Binding-site contacts:
Ligand atom CE contacts residue ARG35 of chain 6.A at 3.8 Å.
Ligand atom O contacts residue SER231 of chain 6.A at 3.2 Å.
Ligand atom CG2 contacts residue LEU31 of chain 6.A at 3.8 Å (hydrophobic).
Ligand atom CA contacts residue ARG6 of chain 6.A at 3.7 Å.
Ligand atom CD1 contacts residue ILE230 of chain 6.A at 3.5 Å (hydrophobic).
Ligand atom O contacts residue LEU4 of chain 6.A at 3.7 Å.
Ligand atom CA contacts residue ARG35 of chain 6.A at 3.8 Å.
Ligand atom O contacts residue ARG6 of chain 6.A at 3.4 Å (salt-bridge).
Ligand atom CD1 contacts residue LYS28 of chain 6.A at 3.4 Å.
Ligand atom CG contacts residue ILE230 of chain 6.A at 3.6 Å (hydrophobic).
Ligand atom N contacts residue ASP229 of chain 6.A at 2.8 Å (salt-bridge).
Ligand atom N contacts residue ARG34 of chain 6.A at 3.9 Å.
Ligand atom CD2 contacts residue GLU20 of chain 6.A at 3.6 Å.
Ligand atom C contacts residue SER231 of chain 6.A at 3.8 Å.
Ligand atom CB contacts residue VAL39 of chain 6.A at 3.8 Å (hydrophobic).
Ligand atom O contacts residue ARG34 of chain 6.A at 2.8 Å (salt-bridge).
Ligand atom C contacts residue ARG34 of chain 6.A at 3.7 Å.
Ligand atom CB contacts residue ILE230 of chain 6.A at 3.6 Å (hydrophobic).
Ligand atom CE contacts residue VAL36 of chain 6.A at 3.7 Å (hydrophobic).
Ligand atom N contacts residue ARG34 of chain 6.A at 3.7 Å.
Ligand atom CD1 contacts residue LEU27 of chain 6.A at 3.8 Å (hydrophobic).
Ligand atom CB contacts residue ARG35 of chain 6.A at 3.4 Å.
Ligand atom N contacts residue ASP229 of chain 6.A at 3.2 Å (salt-bridge).
Ligand atom CD1 contacts residue LEU31 of chain 6.A at 3.6 Å (hydrophobic).
Ligand atom CA contacts residue ASP229 of chain 6.A at 3.8 Å.
Ligand atom O contacts residue ASN2 of chain 6.A at 3.8 Å.
Ligand atom CD2 contacts residue SER24 of chain 6.A at 3.5 Å.
Ligand atom CG contacts residue ARG35 of chain 6.A at 3.1 Å.
Ligand atom CD1 contacts residue LEU27 of chain 6.A at 3.6 Å (hydrophobic).
Ligand atom NZ contacts residue THR217 of chain 6.A at 3.8 Å.
Ligand atom C contacts residue ASP229 of chain 6.A at 3.8 Å.
Ligand atom CA contacts residue ASP229 of chain 6.A at 3.6 Å.
Ligand atom N contacts residue ILE230 of chain 6.A at 3.1 Å (h-bond).
Ligand atom CB contacts residue SER24 of chain 6.A at 3.8 Å.
Ligand atom OG contacts residue ARG34 of chain 6.A at 3.7 Å.
Ligand atom O contacts residue ILE232 of chain 6.A at 3.6 Å (h-bond).
Ligand atom OG contacts residue ASP229 of chain 6.A at 3.6 Å.
Ligand atom CA contacts residue SER231 of chain 6.A at 3.6 Å.
Ligand atom CE contacts residue VAL37 of chain 6.A at 3.7 Å (hydrophobic).
Ligand atom N contacts residue ARG34 of chain 6.A at 3.4 Å (salt-bridge).

A protein and the small-molecule ligand that binds it are described below.
Small molecule (SMILES): CC[C@H](C)[C@H](NC(=O)[C@H](CC(N)=O)NC(=O)[C@H](CC(C)C)NC(=O)[C@H](CO)NC(=O)CNC(=O)[C@@H](N)CO)C(=O)NCC(=O)N[C@@H](CO)C(=O)N[C@@H](CC(C)C)C(=O)N[C@H](C=O)CCCCN

Sequence of chain 6.A:
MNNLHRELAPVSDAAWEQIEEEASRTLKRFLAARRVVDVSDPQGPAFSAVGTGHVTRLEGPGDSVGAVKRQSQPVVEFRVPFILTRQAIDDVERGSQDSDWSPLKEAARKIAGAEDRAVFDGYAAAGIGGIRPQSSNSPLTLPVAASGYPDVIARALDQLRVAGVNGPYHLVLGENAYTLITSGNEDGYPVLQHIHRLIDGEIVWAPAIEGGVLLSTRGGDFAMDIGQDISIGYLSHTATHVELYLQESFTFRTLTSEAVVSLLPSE